Sequence of chain 1.A:
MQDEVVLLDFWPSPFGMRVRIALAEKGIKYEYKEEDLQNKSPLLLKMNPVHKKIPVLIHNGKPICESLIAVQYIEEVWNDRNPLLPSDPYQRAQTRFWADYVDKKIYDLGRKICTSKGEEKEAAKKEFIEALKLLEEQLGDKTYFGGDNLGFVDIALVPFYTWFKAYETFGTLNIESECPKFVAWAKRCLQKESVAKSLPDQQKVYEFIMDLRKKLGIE

A protein and the small-molecule ligand that binds it are described below.
Small molecule (SMILES): O=[N+](O)c1ccc(CS)cc1

Binding-site contacts:
Ligand atom OAB contacts residue CYS114 of chain 1.A at 4.0 Å.
Ligand atom CAG contacts residue TYR107 of chain 1.A at 3.4 Å (hydrophobic).
Ligand atom NAK contacts residue TRP163 of chain 1.A at 3.9 Å.
Ligand atom NAK contacts residue ARG111 of chain 1.A at 4.2 Å.
Ligand atom OAC contacts residue TRP163 of chain 1.A at 4.2 Å.
Ligand atom OAB contacts residue TRP163 of chain 1.A at 3.0 Å.
Ligand atom CAJ contacts residue ARG111 of chain 1.A at 4.1 Å.
Ligand atom OAC contacts residue CYS114 of chain 1.A at 3.2 Å.
Ligand atom C1 contacts residue LEU212 of chain 1.A at 4.3 Å (hydrophobic).
Ligand atom CAF contacts residue THR115 of chain 1.A at 3.4 Å.
Ligand atom NAK contacts residue CYS114 of chain 1.A at 4.0 Å.
Ligand atom C1 contacts residue GTB1 of chain 1.E at 3.9 Å.
Ligand atom CAD contacts residue GTB1 of chain 1.E at 4.2 Å.
Ligand atom CAJ contacts residue THR115 of chain 1.A at 3.9 Å.
Ligand atom CAJ contacts residue LEU212 of chain 1.A at 4.2 Å (hydrophobic).
Ligand atom CAD contacts residue THR115 of chain 1.A at 4.3 Å.
Ligand atom CAG contacts residue ARG111 of chain 1.A at 4.0 Å.
Ligand atom CAA contacts residue GTB1 of chain 1.E at 3.9 Å.
Ligand atom CAJ contacts residue GTB1 of chain 1.E at 4.5 Å.
Ligand atom NAK contacts residue THR115 of chain 1.A at 3.7 Å.
Ligand atom CAE contacts residue GTB1 of chain 1.E at 3.4 Å.
Ligand atom CAF contacts residue LEU212 of chain 1.A at 3.5 Å (hydrophobic).
Ligand atom OAB contacts residue ARG111 of chain 1.A at 3.5 Å.
Ligand atom OAC contacts residue THR115 of chain 1.A at 3.3 Å.
Ligand atom NAK contacts residue ILE209 of chain 1.A at 4.2 Å.
Ligand atom CAG contacts residue GTB1 of chain 1.E at 3.8 Å.
Ligand atom CAE contacts residue ARG111 of chain 1.A at 4.5 Å.
Ligand atom CAD contacts residue LEU216 of chain 1.A at 4.1 Å (hydrophobic).
Ligand atom CAD contacts residue LEU212 of chain 1.A at 3.5 Å (hydrophobic).
Ligand atom OAC contacts residue ILE209 of chain 1.A at 3.7 Å.
Ligand atom CAE contacts residue TYR107 of chain 1.A at 3.4 Å (hydrophobic).